Binding-site contacts:
Ligand atom C contacts residue TYR37 of chain 1.E at 3.3 Å (hydrophobic).
Ligand atom SD contacts residue HIS54 of chain 1.E at 3.4 Å.
Ligand atom CZ3 contacts residue GLY57 of chain 1.D at 3.0 Å.
Ligand atom O contacts residue SER96 of chain 1.E at 2.6 Å (h-bond).
Ligand atom CZ2 contacts residue ALA50 of chain 1.D at 3.6 Å (hydrophobic).
Ligand atom O contacts residue LYS55 of chain 1.E at 3.2 Å.
Ligand atom CH2 contacts residue ASP52 of chain 1.D at 3.2 Å.
Ligand atom O contacts residue TYR32 of chain 1.D at 3.4 Å.
Ligand atom C contacts residue TYR37 of chain 1.E at 3.6 Å (hydrophobic).
Ligand atom O contacts residue TYR32 of chain 1.D at 3.6 Å.
Ligand atom N contacts residue ASN33 of chain 1.D at 3.0 Å (h-bond).
Ligand atom O contacts residue LYS55 of chain 1.E at 3.5 Å (salt-bridge).
Ligand atom CE contacts residue MET100 of chain 1.D at 3.6 Å (hydrophobic).
Ligand atom O contacts residue ASN33 of chain 1.D at 3.3 Å (h-bond).
Ligand atom O contacts residue HIS39 of chain 1.E at 3.0 Å (h-bond).
Ligand atom CZ3 contacts residue THR58 of chain 1.D at 3.7 Å.
Ligand atom O contacts residue HIS54 of chain 1.E at 3.0 Å (h-bond).
Ligand atom CB contacts residue TYR32 of chain 1.D at 3.6 Å (hydrophobic).
Ligand atom CG contacts residue TYR32 of chain 1.D at 3.7 Å (hydrophobic).
Ligand atom CE contacts residue HIS39 of chain 1.E at 3.7 Å.
Ligand atom CA contacts residue TYR37 of chain 1.E at 3.5 Å (hydrophobic).
Ligand atom CG contacts residue GLY99 of chain 1.D at 3.5 Å.
Ligand atom N contacts residue ASP52 of chain 1.D at 3.5 Å (salt-bridge).
Ligand atom O contacts residue TYR37 of chain 1.E at 3.6 Å.
Ligand atom OD1 contacts residue TYR32 of chain 1.D at 3.6 Å (h-bond).
Ligand atom CH2 contacts residue GLY57 of chain 1.D at 3.5 Å.
Ligand atom O contacts residue TYR37 of chain 1.E at 3.4 Å.
Ligand atom CE contacts residue TYR41 of chain 1.E at 3.4 Å (hydrophobic).
Ligand atom CD contacts residue TYR37 of chain 1.E at 3.7 Å (hydrophobic).
Ligand atom ND2 contacts residue GLY99 of chain 1.D at 3.0 Å (h-bond).
Ligand atom N contacts residue TYR37 of chain 1.E at 3.4 Å.
Ligand atom CA contacts residue TYR32 of chain 1.D at 3.5 Å (hydrophobic).
Ligand atom CG contacts residue HIS31 of chain 1.E at 3.5 Å.
Ligand atom N contacts residue TYR37 of chain 1.E at 3.6 Å.
Ligand atom CA contacts residue TYR37 of chain 1.E at 3.4 Å (hydrophobic).
Ligand atom ND2 contacts residue GLU101 of chain 1.D at 3.0 Å (salt-bridge).
Ligand atom C contacts residue ASN33 of chain 1.D at 3.7 Å.
Ligand atom CH2 contacts residue ILE51 of chain 1.D at 3.5 Å (hydrophobic).
Ligand atom CZ2 contacts residue ASN33 of chain 1.D at 3.4 Å.
Ligand atom CB contacts residue GLY99 of chain 1.D at 3.7 Å.

Sequence of chain 1.D:
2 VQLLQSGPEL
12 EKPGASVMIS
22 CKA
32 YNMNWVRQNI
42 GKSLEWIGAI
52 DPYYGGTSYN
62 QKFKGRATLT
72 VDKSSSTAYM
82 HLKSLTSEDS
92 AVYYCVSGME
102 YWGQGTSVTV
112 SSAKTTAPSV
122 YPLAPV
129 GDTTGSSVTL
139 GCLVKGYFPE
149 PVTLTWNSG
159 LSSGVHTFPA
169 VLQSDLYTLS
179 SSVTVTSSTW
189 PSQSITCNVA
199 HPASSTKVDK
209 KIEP

This small molecule binds to this protein.
Small molecule (SMILES): CCC[C@H](N)C(=O)N[C@H]1CSSC[C@@H](C(=O)N[C@@H](CC2=c3ccccc3=NC2)C(=O)N[C@@H](C)C=O)NC(=O)CNC(=O)[C@@H]2CCCN2C(=O)[C@@H]2CCCN2C(=O)[C@H](CCC(=O)O)NC(=O)[C@H](CCSC)NC(=O)[C@H](CC(N)=O)NC(=O)[C@@H]2CCCN2C(=O)[C@H](CC(N)=O)NC1=O

Sequence of chain 1.E:
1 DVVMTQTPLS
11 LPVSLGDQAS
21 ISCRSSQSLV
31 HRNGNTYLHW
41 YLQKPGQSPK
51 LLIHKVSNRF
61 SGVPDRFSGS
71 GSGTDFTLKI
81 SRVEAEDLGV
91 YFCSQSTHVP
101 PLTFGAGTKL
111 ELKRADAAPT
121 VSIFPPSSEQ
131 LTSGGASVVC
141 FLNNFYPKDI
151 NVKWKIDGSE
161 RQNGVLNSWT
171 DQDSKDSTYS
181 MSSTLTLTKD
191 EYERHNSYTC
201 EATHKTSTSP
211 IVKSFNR